The protein below binds the small molecule below.
Small molecule (SMILES): Nc1ncnc2c1ncn2[C@@H]1O[C@H](CO[P](=O)(O)O[P](N)(=O)O)[C@@H](O)[C@H]1O

Sequence of chain 1.A:
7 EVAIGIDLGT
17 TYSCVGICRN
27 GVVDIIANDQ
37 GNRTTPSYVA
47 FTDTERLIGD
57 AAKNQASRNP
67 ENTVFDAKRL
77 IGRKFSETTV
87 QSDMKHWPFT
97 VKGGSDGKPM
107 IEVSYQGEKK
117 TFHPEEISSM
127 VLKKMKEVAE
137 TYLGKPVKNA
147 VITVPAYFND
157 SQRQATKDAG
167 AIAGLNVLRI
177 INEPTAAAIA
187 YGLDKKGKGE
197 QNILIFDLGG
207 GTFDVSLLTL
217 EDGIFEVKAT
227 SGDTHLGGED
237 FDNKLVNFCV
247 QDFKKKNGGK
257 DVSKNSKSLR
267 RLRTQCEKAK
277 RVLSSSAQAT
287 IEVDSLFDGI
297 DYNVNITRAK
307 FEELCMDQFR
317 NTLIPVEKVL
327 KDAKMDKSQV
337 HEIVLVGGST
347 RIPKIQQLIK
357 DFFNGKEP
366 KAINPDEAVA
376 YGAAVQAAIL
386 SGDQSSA

Binding-site contacts:
Ligand atom O2A contacts residue TYR18 of chain 1.A at 3.6 Å.
Ligand atom N6 contacts residue ARG347 of chain 1.A at 3.4 Å.
Ligand atom N9 contacts residue GLY344 of chain 1.A at 3.4 Å (h-bond).
Ligand atom O1A contacts residue GLY344 of chain 1.A at 2.9 Å (h-bond).
Ligand atom O3A contacts residue THR17 of chain 1.A at 3.2 Å (h-bond).
Ligand atom O2A contacts residue ASP371 of chain 1.A at 3.5 Å.
Ligand atom O5' contacts residue GLY205 of chain 1.A at 3.6 Å.
Ligand atom C5' contacts residue GLY206 of chain 1.A at 3.5 Å.
Ligand atom C8 contacts residue ARG277 of chain 1.A at 3.5 Å.
Ligand atom O3' contacts residue GLY206 of chain 1.A at 3.5 Å.
Ligand atom O2' contacts residue LYS276 of chain 1.A at 2.7 Å (salt-bridge).
Ligand atom C4' contacts residue GLY206 of chain 1.A at 3.5 Å.
Ligand atom O3' contacts residue GLY234 of chain 1.A at 3.3 Å.
Ligand atom C2' contacts residue GLU273 of chain 1.A at 3.5 Å.
Ligand atom C5 contacts residue GLY344 of chain 1.A at 3.5 Å.
Ligand atom O5' contacts residue GLY344 of chain 1.A at 3.3 Å (h-bond).
Ligand atom N3B contacts residue THR17 of chain 1.A at 2.8 Å (h-bond).
Ligand atom O3' contacts residue GOL1 of chain 1.J at 2.4 Å (h-bond).
Ligand atom N1 contacts residue SER280 of chain 1.A at 2.7 Å (h-bond).
Ligand atom O4' contacts residue GLY344 of chain 1.A at 3.2 Å.
Ligand atom C3' contacts residue GOL1 of chain 1.J at 3.3 Å.
Ligand atom O1B contacts residue PO41 of chain 1.K at 3.4 Å (h-bond).
Ligand atom O1A contacts residue GLY343 of chain 1.A at 3.2 Å.
Ligand atom N3B contacts residue GLY15 of chain 1.A at 3.4 Å.
Ligand atom N3 contacts residue GLY344 of chain 1.A at 3.6 Å (h-bond).
Ligand atom N3B contacts residue THR16 of chain 1.A at 3.1 Å (h-bond).
Ligand atom N3B contacts residue TYR18 of chain 1.A at 2.7 Å (h-bond).
Ligand atom O2B contacts residue GLY206 of chain 1.A at 2.8 Å (h-bond).
Ligand atom O5' contacts residue GLY206 of chain 1.A at 3.4 Å (h-bond).
Ligand atom C2 contacts residue SER280 of chain 1.A at 3.4 Å.
Ligand atom O2' contacts residue GLU273 of chain 1.A at 2.9 Å (salt-bridge).
Ligand atom O2' contacts residue GOL1 of chain 1.J at 3.4 Å (h-bond).
Ligand atom N7 contacts residue ARG277 of chain 1.A at 3.5 Å (salt-bridge).
Ligand atom C4 contacts residue GLY344 of chain 1.A at 3.2 Å.
Ligand atom O4' contacts residue SER345 of chain 1.A at 3.5 Å (h-bond).
Ligand atom PB contacts residue THR17 of chain 1.A at 3.2 Å.
Ligand atom PA contacts residue GLY344 of chain 1.A at 3.6 Å.
Ligand atom N7 contacts residue ARG347 of chain 1.A at 3.4 Å (salt-bridge).
Ligand atom O3' contacts residue LYS276 of chain 1.A at 3.4 Å (salt-bridge).
Ligand atom O2B contacts residue THR17 of chain 1.A at 2.8 Å (h-bond).